This small molecule binds to this protein.
Small molecule (SMILES): C[C@@H]1NC(=O)[C@H](C[C@@](C)(O)CO)NC(=O)[C@@H]2CC3=C(N=C4C=CC=CC43)SC[C@H](NC(=O)[C@@H]([C@H](C)O)NC1=O)C(=O)N1C[C@H](O)C[C@H]1C(=O)N[C@@H](C)C(=O)N2

Sequence of chain 1.B:
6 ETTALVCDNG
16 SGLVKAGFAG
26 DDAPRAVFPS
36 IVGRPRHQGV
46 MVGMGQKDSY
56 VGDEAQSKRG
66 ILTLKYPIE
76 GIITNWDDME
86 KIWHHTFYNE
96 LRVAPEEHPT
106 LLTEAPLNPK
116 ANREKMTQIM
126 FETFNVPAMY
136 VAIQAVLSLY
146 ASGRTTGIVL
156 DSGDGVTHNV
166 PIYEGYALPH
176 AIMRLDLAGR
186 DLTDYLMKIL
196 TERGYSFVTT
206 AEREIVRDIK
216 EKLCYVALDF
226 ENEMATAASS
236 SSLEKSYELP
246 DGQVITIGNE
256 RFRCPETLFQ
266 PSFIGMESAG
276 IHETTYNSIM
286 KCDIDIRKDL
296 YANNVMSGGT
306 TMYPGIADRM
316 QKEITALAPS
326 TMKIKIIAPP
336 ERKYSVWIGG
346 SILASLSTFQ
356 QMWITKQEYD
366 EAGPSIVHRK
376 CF

Binding-site contacts:
Ligand atom CZ2 contacts residue ILE77 of chain 1.B at 4.0 Å (hydrophobic).
Ligand atom CD1 contacts residue ILE77 of chain 1.B at 4.3 Å (hydrophobic).
Ligand atom CE3 contacts residue PRO114 of chain 1.B at 3.8 Å (hydrophobic).
Ligand atom N contacts residue ILE77 of chain 1.B at 3.9 Å.
Ligand atom NE1 contacts residue ILE77 of chain 1.B at 4.2 Å.
Ligand atom CA contacts residue GLU74 of chain 1.B at 4.3 Å.
Ligand atom CE2 contacts residue ILE77 of chain 1.B at 3.7 Å (hydrophobic).
Ligand atom CA contacts residue ILE77 of chain 1.B at 4.0 Å (hydrophobic).
Ligand atom CH2 contacts residue ASN113 of chain 1.B at 4.4 Å.
Ligand atom CG contacts residue ILE77 of chain 1.B at 4.0 Å (hydrophobic).
Ligand atom CH2 contacts residue LEU112 of chain 1.B at 4.5 Å (hydrophobic).
Ligand atom CB contacts residue THR79 of chain 1.B at 4.0 Å.
Ligand atom CB contacts residue GLU74 of chain 1.B at 3.6 Å.
Ligand atom CH2 contacts residue ILE77 of chain 1.B at 4.3 Å (hydrophobic).
Ligand atom CG contacts residue HIC75 of chain 1.B at 4.2 Å.
Ligand atom CD2 contacts residue ILE77 of chain 1.B at 3.6 Å (hydrophobic).
Ligand atom CE3 contacts residue ILE77 of chain 1.B at 3.8 Å (hydrophobic).
Ligand atom CZ3 contacts residue ILE77 of chain 1.B at 4.2 Å (hydrophobic).
Ligand atom CB contacts residue ILE77 of chain 1.B at 4.1 Å (hydrophobic).
Ligand atom CZ2 contacts residue ARG179 of chain 1.B at 3.6 Å.
Ligand atom N contacts residue GLU74 of chain 1.B at 4.2 Å.
Ligand atom CH2 contacts residue PRO114 of chain 1.B at 3.9 Å (hydrophobic).
Ligand atom OD1 contacts residue HIC75 of chain 1.B at 3.9 Å.
Ligand atom CZ3 contacts residue PRO114 of chain 1.B at 3.5 Å (hydrophobic).
Ligand atom CH2 contacts residue ARG179 of chain 1.B at 4.1 Å.